A small-molecule ligand and the protein it binds are described below.
Small molecule (SMILES): CC(=O)N[C@@H]1[C@@H](O)[C@H](O)[C@@H](CO)O[C@H]1O

Sequence of chain 1.B:
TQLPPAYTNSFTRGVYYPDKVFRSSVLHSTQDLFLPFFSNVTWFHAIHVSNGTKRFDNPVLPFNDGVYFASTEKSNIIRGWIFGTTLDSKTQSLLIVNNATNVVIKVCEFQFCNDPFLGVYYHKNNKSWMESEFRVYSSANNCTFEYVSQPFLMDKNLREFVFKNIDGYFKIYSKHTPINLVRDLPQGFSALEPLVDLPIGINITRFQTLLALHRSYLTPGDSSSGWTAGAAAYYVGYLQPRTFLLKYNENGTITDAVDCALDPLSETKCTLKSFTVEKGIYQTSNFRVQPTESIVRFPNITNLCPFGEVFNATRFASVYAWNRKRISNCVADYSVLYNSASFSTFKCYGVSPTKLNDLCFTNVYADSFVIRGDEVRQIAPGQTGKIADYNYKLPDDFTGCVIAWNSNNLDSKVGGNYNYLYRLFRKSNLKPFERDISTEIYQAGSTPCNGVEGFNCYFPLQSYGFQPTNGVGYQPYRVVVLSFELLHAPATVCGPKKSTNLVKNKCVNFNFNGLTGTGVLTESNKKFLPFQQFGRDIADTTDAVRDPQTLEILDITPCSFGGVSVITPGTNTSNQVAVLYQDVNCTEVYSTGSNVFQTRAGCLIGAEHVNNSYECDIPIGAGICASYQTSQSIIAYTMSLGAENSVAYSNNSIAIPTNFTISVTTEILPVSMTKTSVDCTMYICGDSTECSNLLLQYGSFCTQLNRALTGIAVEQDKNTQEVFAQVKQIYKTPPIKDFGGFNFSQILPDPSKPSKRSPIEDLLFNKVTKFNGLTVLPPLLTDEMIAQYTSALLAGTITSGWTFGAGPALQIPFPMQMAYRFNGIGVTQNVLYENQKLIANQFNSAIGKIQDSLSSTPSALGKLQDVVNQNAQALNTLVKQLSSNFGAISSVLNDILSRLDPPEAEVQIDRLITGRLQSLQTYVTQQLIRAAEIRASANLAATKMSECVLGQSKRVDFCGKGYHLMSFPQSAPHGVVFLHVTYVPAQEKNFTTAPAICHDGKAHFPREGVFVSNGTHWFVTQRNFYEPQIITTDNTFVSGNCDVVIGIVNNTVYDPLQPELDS

Binding-site contacts:
Ligand atom C3 contacts residue ASN706 of chain 1.A at 3.8 Å.
Ligand atom C7 contacts residue ASN706 of chain 1.A at 3.0 Å.
Ligand atom C8 contacts residue ASN706 of chain 1.A at 3.9 Å.
Ligand atom O5 contacts residue ASN706 of chain 1.A at 2.4 Å (h-bond).
Ligand atom C1 contacts residue ASP793 of chain 1.B at 4.2 Å.
Ligand atom C6 contacts residue ASP793 of chain 1.B at 4.4 Å.
Ligand atom O5 contacts residue ASP793 of chain 1.B at 3.4 Å (salt-bridge).
Ligand atom C7 contacts residue GLY1128 of chain 1.A at 4.5 Å.
Ligand atom C4 contacts residue ASN706 of chain 1.A at 4.2 Å.
Ligand atom O7 contacts residue ASN706 of chain 1.A at 2.9 Å (h-bond).
Ligand atom C2 contacts residue ASN706 of chain 1.A at 2.4 Å.
Ligand atom N2 contacts residue ASN706 of chain 1.A at 2.8 Å (h-bond).
Ligand atom C1 contacts residue ASN706 of chain 1.A at 1.4 Å.
Ligand atom C5 contacts residue ASN706 of chain 1.A at 3.7 Å.
Ligand atom C8 contacts residue GLY1128 of chain 1.A at 3.5 Å.

Sequence of chain 1.A:
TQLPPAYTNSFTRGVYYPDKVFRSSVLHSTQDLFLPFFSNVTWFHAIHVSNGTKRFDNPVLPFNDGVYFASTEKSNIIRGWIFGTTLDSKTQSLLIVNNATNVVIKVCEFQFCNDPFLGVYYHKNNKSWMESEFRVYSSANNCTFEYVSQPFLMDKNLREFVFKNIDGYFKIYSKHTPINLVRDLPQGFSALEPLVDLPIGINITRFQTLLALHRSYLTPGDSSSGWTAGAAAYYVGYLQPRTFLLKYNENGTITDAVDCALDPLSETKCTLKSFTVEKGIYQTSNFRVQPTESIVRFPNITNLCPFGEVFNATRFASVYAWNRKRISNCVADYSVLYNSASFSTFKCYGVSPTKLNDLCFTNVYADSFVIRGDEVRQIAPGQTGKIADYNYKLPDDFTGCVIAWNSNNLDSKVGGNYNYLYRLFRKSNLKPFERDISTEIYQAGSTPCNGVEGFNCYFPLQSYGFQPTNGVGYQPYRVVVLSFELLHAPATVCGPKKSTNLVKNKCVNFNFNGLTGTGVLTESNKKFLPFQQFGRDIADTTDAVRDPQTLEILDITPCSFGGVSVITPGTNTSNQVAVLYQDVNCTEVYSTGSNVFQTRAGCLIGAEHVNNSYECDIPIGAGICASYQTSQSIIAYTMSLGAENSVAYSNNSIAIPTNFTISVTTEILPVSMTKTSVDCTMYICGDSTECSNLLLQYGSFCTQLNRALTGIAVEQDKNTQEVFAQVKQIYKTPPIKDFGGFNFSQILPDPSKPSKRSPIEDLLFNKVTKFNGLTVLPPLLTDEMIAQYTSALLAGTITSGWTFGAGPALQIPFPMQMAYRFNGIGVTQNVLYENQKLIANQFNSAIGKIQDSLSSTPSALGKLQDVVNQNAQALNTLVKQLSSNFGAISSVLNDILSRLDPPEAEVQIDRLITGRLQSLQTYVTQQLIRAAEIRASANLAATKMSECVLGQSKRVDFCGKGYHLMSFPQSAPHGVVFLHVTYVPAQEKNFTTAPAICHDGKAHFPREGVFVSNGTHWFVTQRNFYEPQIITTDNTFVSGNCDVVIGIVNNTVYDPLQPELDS